This protein binds this small molecule.
Small molecule (SMILES): CN(CC#Cc1nc2c(N)ncnc2n1[C@@H]1O[C@H](CO)[C@@H](O)[C@H]1O)C[C@H]1O[C@@H](n2cnc3c(N)ncnc32)[C@H](O)[C@@H]1O

Sequence of chain 4.A:
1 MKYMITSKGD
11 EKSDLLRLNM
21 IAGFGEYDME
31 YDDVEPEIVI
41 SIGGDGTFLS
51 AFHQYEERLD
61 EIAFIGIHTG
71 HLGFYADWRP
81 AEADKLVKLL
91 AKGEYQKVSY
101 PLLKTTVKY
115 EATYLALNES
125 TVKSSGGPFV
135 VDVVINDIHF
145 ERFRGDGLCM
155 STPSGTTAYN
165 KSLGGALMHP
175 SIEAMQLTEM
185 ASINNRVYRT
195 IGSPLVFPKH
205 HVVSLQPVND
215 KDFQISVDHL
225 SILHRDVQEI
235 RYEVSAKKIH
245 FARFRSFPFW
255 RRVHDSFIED

Binding-site contacts:
Ligand atom N1 contacts residue ALA185 of chain 4.A at 3.6 Å.
Ligand atom C2 contacts residue SER166 of chain 1.A at 3.2 Å.
Ligand atom CAJ contacts residue ASP45 of chain 1.A at 3.5 Å.
Ligand atom C5' contacts residue ILE187 of chain 4.A at 3.6 Å (hydrophobic).
Ligand atom N1 contacts residue SER166 of chain 1.A at 3.2 Å (h-bond).
Ligand atom C2' contacts residue ASP45 of chain 1.A at 3.6 Å.
Ligand atom NAC contacts residue TYR75 of chain 1.A at 3.6 Å.
Ligand atom CAZ contacts residue THR161 of chain 1.A at 3.6 Å.
Ligand atom CBC contacts residue ALA162 of chain 1.A at 3.5 Å (hydrophobic).
Ligand atom CAL contacts residue PHE74 of chain 1.A at 3.5 Å (hydrophobic).
Ligand atom CBA contacts residue ASP45 of chain 1.A at 3.6 Å.
Ligand atom C6 contacts residue TYR163 of chain 1.A at 3.5 Å (hydrophobic).
Ligand atom N1 contacts residue ILE187 of chain 4.A at 3.3 Å.
Ligand atom C2 contacts residue ILE187 of chain 4.A at 3.5 Å (hydrophobic).
Ligand atom OAG contacts residue ALA162 of chain 1.A at 3.3 Å.
Ligand atom CAZ contacts residue ALA162 of chain 1.A at 3.4 Å (hydrophobic).
Ligand atom OAG contacts residue GLU123 of chain 1.A at 2.8 Å (salt-bridge).
Ligand atom NAC contacts residue SER158 of chain 1.A at 3.2 Å (h-bond).
Ligand atom NAC contacts residue ALA162 of chain 1.A at 3.6 Å.
Ligand atom CBH contacts residue GLU123 of chain 1.A at 3.4 Å.
Ligand atom OAG contacts residue TYR163 of chain 1.A at 3.3 Å (h-bond).
Ligand atom N6 contacts residue ASP150 of chain 4.A at 3.0 Å (salt-bridge).
Ligand atom N6 contacts residue TYR163 of chain 1.A at 3.5 Å.
Ligand atom OAF contacts residue ASN122 of chain 1.A at 3.2 Å (h-bond).
Ligand atom CBE contacts residue ASP45 of chain 1.A at 3.5 Å.
Ligand atom OAF contacts residue GLU123 of chain 1.A at 2.7 Å (salt-bridge).
Ligand atom NAR contacts residue PHE74 of chain 1.A at 3.4 Å.
Ligand atom N3 contacts residue TYR163 of chain 1.A at 3.5 Å.
Ligand atom OAG contacts residue ASN122 of chain 1.A at 3.5 Å (h-bond).
Ligand atom O3' contacts residue ASN189 of chain 4.A at 3.5 Å (h-bond).
Ligand atom N6 contacts residue ALA185 of chain 4.A at 3.1 Å (h-bond).
Ligand atom NAV contacts residue ASN122 of chain 1.A at 3.0 Å (h-bond).
Ligand atom O2' contacts residue ASP45 of chain 1.A at 2.8 Å (salt-bridge).
Ligand atom CAL contacts residue THR161 of chain 1.A at 3.2 Å.
Ligand atom NBP contacts residue ASP45 of chain 1.A at 3.4 Å (salt-bridge).
Ligand atom O3' contacts residue LEU72 of chain 1.A at 3.3 Å.
Ligand atom NAR contacts residue THR161 of chain 1.A at 2.7 Å (h-bond).
Ligand atom CBG contacts residue GLU123 of chain 1.A at 3.3 Å.
Ligand atom NAC contacts residue ASN122 of chain 1.A at 3.1 Å (h-bond).
Ligand atom O2' contacts residue LEU72 of chain 1.A at 3.5 Å.

Sequence of chain 1.A:
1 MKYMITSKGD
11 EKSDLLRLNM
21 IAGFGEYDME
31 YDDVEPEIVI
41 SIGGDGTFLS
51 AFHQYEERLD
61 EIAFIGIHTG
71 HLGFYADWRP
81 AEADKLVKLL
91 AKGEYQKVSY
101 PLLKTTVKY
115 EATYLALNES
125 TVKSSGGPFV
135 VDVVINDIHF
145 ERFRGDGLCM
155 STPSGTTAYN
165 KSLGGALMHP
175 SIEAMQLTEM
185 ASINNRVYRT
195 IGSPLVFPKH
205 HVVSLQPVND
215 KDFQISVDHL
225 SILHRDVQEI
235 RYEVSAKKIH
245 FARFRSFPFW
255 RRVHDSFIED